Binding-site contacts:
Ligand atom C2 contacts residue ALA99 of chain 1.A at 3.7 Å (hydrophobic).
Ligand atom O13 contacts residue 5NS1 of chain 2.C at 1.3 Å (h-bond).
Ligand atom C10 contacts residue LEU8 of chain 2.A at 3.6 Å (hydrophobic).
Ligand atom S11 contacts residue 5NS1 of chain 2.C at 0.7 Å (h-bond).
Ligand atom C2 contacts residue ALA100 of chain 1.A at 3.7 Å (hydrophobic).
Ligand atom C9 contacts residue ALA99 of chain 2.A at 3.5 Å (hydrophobic).
Ligand atom C9 contacts residue LEU8 of chain 2.A at 3.9 Å (hydrophobic).
Ligand atom C9 contacts residue ALA100 of chain 2.A at 3.5 Å (hydrophobic).
Ligand atom C7 contacts residue 5NS1 of chain 2.C at 1.3 Å.
Ligand atom C5 contacts residue LEU8 of chain 2.A at 4.1 Å (hydrophobic).
Ligand atom C4 contacts residue LEU8 of chain 1.A at 4.1 Å (hydrophobic).
Ligand atom S11 contacts residue LYS6 of chain 2.A at 3.9 Å.
Ligand atom C8 contacts residue ALA100 of chain 2.A at 3.9 Å (hydrophobic).
Ligand atom O12 contacts residue 5NS1 of chain 2.C at 1.1 Å (h-bond).
Ligand atom O14 contacts residue LYS6 of chain 1.A at 3.9 Å.
Ligand atom C8 contacts residue ALA99 of chain 2.A at 4.0 Å (hydrophobic).
Ligand atom C1 contacts residue LYS6 of chain 1.A at 3.7 Å.
Ligand atom C1 contacts residue ALA99 of chain 1.A at 3.8 Å (hydrophobic).
Ligand atom C2 contacts residue LEU8 of chain 1.A at 3.5 Å (hydrophobic).
Ligand atom C9 contacts residue 5NS1 of chain 2.C at 0.7 Å.
Ligand atom O13 contacts residue LYS6 of chain 2.A at 2.7 Å (salt-bridge).
Ligand atom O14 contacts residue LYS6 of chain 2.A at 3.9 Å.
Ligand atom C3 contacts residue ALA100 of chain 1.A at 4.1 Å (hydrophobic).
Ligand atom C8 contacts residue LEU101 of chain 2.A at 4.0 Å (hydrophobic).
Ligand atom N15 contacts residue 5NS1 of chain 2.C at 1.0 Å (h-bond).
Ligand atom C8 contacts residue 5NS1 of chain 2.C at 1.0 Å.
Ligand atom O13 contacts residue LEU8 of chain 2.A at 4.0 Å.
Ligand atom C1 contacts residue 5NS1 of chain 2.C at 0.9 Å.
Ligand atom C1 contacts residue LEU8 of chain 1.A at 3.7 Å (hydrophobic).
Ligand atom C3 contacts residue LEU8 of chain 1.A at 3.7 Å (hydrophobic).
Ligand atom C3 contacts residue 5NS1 of chain 2.C at 1.0 Å.
Ligand atom O14 contacts residue 5NS1 of chain 2.C at 1.2 Å (h-bond).
Ligand atom C10 contacts residue ALA99 of chain 2.A at 3.8 Å (hydrophobic).
Ligand atom C4 contacts residue 5NS1 of chain 2.C at 0.7 Å.
Ligand atom C5 contacts residue 5NS1 of chain 2.C at 0.5 Å.
Ligand atom O12 contacts residue LYS6 of chain 1.A at 3.0 Å (salt-bridge).
Ligand atom C10 contacts residue 5NS1 of chain 2.C at 0.9 Å.
Ligand atom C2 contacts residue LYS6 of chain 1.A at 4.1 Å.
Ligand atom C2 contacts residue 5NS1 of chain 2.C at 0.7 Å.
Ligand atom C6 contacts residue 5NS1 of chain 2.C at 1.2 Å.

This small molecule binds to this protein.
Small molecule (SMILES): Nc1cccc2c(S(=O)(=O)O)cccc12

Sequence of chain 2.A:
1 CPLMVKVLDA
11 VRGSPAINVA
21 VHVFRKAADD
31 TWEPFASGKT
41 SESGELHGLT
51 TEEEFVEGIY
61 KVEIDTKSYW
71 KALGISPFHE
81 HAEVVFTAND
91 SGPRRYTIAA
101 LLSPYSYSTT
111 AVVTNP

Sequence of chain 1.A:
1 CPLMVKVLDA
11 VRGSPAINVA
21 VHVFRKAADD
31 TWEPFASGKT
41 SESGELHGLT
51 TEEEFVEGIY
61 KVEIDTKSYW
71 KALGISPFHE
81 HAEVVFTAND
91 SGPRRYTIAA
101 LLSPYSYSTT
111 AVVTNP